Binding-site contacts:
Ligand atom C3 contacts residue GLY238 of chain 1.A at 3.9 Å.
Ligand atom C4 contacts residue TRP227 of chain 1.A at 3.5 Å (hydrophobic).
Ligand atom C4 contacts residue ASP199 of chain 1.A at 4.2 Å.
Ligand atom C4 contacts residue VAL225 of chain 1.A at 4.0 Å (hydrophobic).
Ligand atom C2 contacts residue ASP199 of chain 1.A at 3.9 Å.
Ligand atom S contacts residue VAL225 of chain 1.A at 3.7 Å.
Ligand atom C2 contacts residue GLY228 of chain 1.A at 3.8 Å.
Ligand atom CL contacts residue TRP227 of chain 1.A at 3.4 Å.
Ligand atom S contacts residue GLY228 of chain 1.A at 3.7 Å.
Ligand atom C3 contacts residue GLY228 of chain 1.A at 3.8 Å.
Ligand atom C1 contacts residue CYS201 of chain 1.A at 4.0 Å (hydrophobic).
Ligand atom CL contacts residue GLY238 of chain 1.A at 3.6 Å.
Ligand atom S contacts residue ALA200 of chain 1.A at 4.2 Å.
Ligand atom CL contacts residue TYR240 of chain 1.A at 3.8 Å.
Ligand atom CL contacts residue ALA200 of chain 1.A at 4.0 Å.
Ligand atom N contacts residue GLY230 of chain 1.A at 3.1 Å (h-bond).
Ligand atom C4 contacts residue ALA200 of chain 1.A at 3.7 Å (hydrophobic).
Ligand atom C contacts residue GLU202 of chain 1.A at 3.7 Å.
Ligand atom C1 contacts residue ALA200 of chain 1.A at 4.0 Å (hydrophobic).
Ligand atom N contacts residue CYS201 of chain 1.A at 3.9 Å.
Ligand atom C3 contacts residue ASP199 of chain 1.A at 3.2 Å.
Ligand atom C3 contacts residue TRP227 of chain 1.A at 4.0 Å (hydrophobic).
Ligand atom C2 contacts residue GLY230 of chain 1.A at 3.5 Å.
Ligand atom C2 contacts residue ALA200 of chain 1.A at 3.2 Å (hydrophobic).
Ligand atom C3 contacts residue ALA200 of chain 1.A at 3.6 Å (hydrophobic).
Ligand atom CL contacts residue VAL225 of chain 1.A at 3.6 Å.
Ligand atom C contacts residue GLY230 of chain 1.A at 4.1 Å.
Ligand atom CL contacts residue PHE239 of chain 1.A at 3.3 Å.
Ligand atom S contacts residue TRP227 of chain 1.A at 3.6 Å.
Ligand atom C1 contacts residue GLY230 of chain 1.A at 4.1 Å.
Ligand atom C4 contacts residue GLY228 of chain 1.A at 3.8 Å.
Ligand atom O contacts residue GLU202 of chain 1.A at 3.7 Å.
Ligand atom C4 contacts residue GLY238 of chain 1.A at 4.1 Å.
Ligand atom CL contacts residue SER226 of chain 1.A at 4.1 Å.
Ligand atom O contacts residue CYS201 of chain 1.A at 3.6 Å.
Ligand atom C1 contacts residue GLY228 of chain 1.A at 3.8 Å.
Ligand atom C contacts residue CYS201 of chain 1.A at 3.7 Å (hydrophobic).
Ligand atom C2 contacts residue CYS201 of chain 1.A at 4.2 Å (hydrophobic).
Ligand atom N contacts residue GLU202 of chain 1.A at 2.9 Å (salt-bridge).
Ligand atom N contacts residue CYS231 of chain 1.A at 3.4 Å (h-bond).

Sequence of chain 1.A:
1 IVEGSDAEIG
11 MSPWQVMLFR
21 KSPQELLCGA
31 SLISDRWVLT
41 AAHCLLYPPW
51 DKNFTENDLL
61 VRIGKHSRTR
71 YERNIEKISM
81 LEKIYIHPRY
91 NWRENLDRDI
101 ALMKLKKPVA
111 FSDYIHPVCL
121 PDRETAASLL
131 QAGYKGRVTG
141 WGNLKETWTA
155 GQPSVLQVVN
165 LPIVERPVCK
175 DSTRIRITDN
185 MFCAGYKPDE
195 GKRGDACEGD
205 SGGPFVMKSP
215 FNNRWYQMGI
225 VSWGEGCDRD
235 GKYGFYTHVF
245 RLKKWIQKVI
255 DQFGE

A small-molecule ligand and the protein it binds are described below.
Small molecule (SMILES): NC(=O)c1ccc(Cl)s1